A protein and the small-molecule ligand that binds it are described below.
Small molecule (SMILES): Cc1cn([C@H]2C[C@H](O[P](=O)(O)OC[C@H]3O[C@@H](n4ccc(N)nc4=O)C[C@@H]3O[P](=O)(O)OC[C@H]3O[C@@H](n4cnc5c(=O)nc(N)[nH]c54)C[C@@H]3O[P](=O)(O)OC[C@H]3O[C@@H](n4cnc5c(=O)nc(N)[nH]c54)C[C@@H]3O)[C@@H](CO[P](=O)(O)O[C@H]3C[C@H](n4cnc5c(=O)nc(N)[nH]c54)O[C@@H]3COP(=O)(O)O)O2)c(=O)[nH]c1=O

Sequence of chain 1.D:
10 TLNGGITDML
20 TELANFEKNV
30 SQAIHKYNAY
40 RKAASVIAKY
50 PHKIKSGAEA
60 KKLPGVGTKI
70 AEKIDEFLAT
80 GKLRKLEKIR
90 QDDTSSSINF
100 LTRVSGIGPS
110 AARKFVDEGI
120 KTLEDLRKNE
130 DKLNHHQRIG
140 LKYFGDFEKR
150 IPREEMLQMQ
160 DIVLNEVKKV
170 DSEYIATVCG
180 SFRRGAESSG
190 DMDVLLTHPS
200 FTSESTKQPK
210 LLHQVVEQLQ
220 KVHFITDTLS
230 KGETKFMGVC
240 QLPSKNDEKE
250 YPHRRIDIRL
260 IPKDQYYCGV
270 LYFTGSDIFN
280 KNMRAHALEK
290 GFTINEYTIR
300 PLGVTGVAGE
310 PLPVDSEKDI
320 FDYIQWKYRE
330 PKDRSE

Binding-site contacts:
Ligand atom N7 contacts residue LYS35 of chain 1.D at 3.6 Å.
Ligand atom C4' contacts residue GLY66 of chain 1.D at 3.8 Å.
Ligand atom P contacts residue LYS68 of chain 1.D at 3.6 Å.
Ligand atom OP3 contacts residue LYS35 of chain 1.D at 2.9 Å (salt-bridge).
Ligand atom P contacts residue THR67 of chain 1.D at 3.9 Å.
Ligand atom OP2 contacts residue LYS68 of chain 1.D at 3.3 Å.
Ligand atom O3' contacts residue GLY66 of chain 1.D at 3.8 Å.
Ligand atom O3' contacts residue LYS68 of chain 1.D at 3.6 Å.
Ligand atom P contacts residue GLY66 of chain 1.D at 3.6 Å.
Ligand atom N3 contacts residue ALA38 of chain 1.D at 3.5 Å.
Ligand atom C5' contacts residue TYR39 of chain 1.D at 3.2 Å (hydrophobic).
Ligand atom OP1 contacts residue GLY66 of chain 1.D at 2.9 Å (h-bond).
Ligand atom OP1 contacts residue LYS35 of chain 1.D at 2.9 Å (salt-bridge).
Ligand atom OP3 contacts residue GLU26 of chain 1.D at 3.5 Å (salt-bridge).
Ligand atom C5' contacts residue GLY66 of chain 1.D at 3.5 Å.
Ligand atom O3' contacts residue GLY64 of chain 1.D at 3.6 Å.
Ligand atom P contacts residue GLY64 of chain 1.D at 3.8 Å.
Ligand atom C3' contacts residue LYS68 of chain 1.D at 3.6 Å.
Ligand atom O3' contacts residue VAL65 of chain 1.D at 3.7 Å.
Ligand atom OP1 contacts residue LEU62 of chain 1.D at 3.8 Å.
Ligand atom C3' contacts residue GLY66 of chain 1.D at 3.3 Å.
Ligand atom OP1 contacts residue THR67 of chain 1.D at 3.2 Å (h-bond).
Ligand atom OP1 contacts residue LYS68 of chain 1.D at 3.2 Å (salt-bridge).
Ligand atom C4' contacts residue GLY64 of chain 1.D at 3.7 Å.
Ligand atom O5' contacts residue LYS35 of chain 1.D at 3.2 Å.
Ligand atom OP1 contacts residue GLY64 of chain 1.D at 2.8 Å (h-bond).
Ligand atom OP1 contacts residue NA1 of chain 1.G at 2.5 Å (h-bond).
Ligand atom OP1 contacts residue PRO63 of chain 1.D at 3.6 Å.
Ligand atom O5' contacts residue GLY66 of chain 1.D at 3.4 Å (h-bond).
Ligand atom OP1 contacts residue VAL65 of chain 1.D at 3.3 Å (h-bond).
Ligand atom OP2 contacts residue GLY66 of chain 1.D at 3.3 Å.
Ligand atom P contacts residue LYS35 of chain 1.D at 3.3 Å.
Ligand atom O3' contacts residue ILE69 of chain 1.D at 3.3 Å.
Ligand atom OP1 contacts residue ILE69 of chain 1.D at 3.0 Å (h-bond).
Ligand atom C8 contacts residue LYS35 of chain 1.D at 3.8 Å.
Ligand atom OP2 contacts residue THR67 of chain 1.D at 3.7 Å.
Ligand atom P contacts residue NA1 of chain 1.G at 3.5 Å.
Ligand atom OP2 contacts residue LYS68 of chain 1.D at 3.2 Å.
Ligand atom C5' contacts residue GLY64 of chain 1.D at 3.7 Å.
Ligand atom OP2 contacts residue NA1 of chain 1.G at 3.6 Å (h-bond).